A protein and the small-molecule ligand that binds it are described below.
Small molecule (SMILES): Nc1ncnc2c1ncn2[C@@H]1O[C@H](CO[P](=O)(O)O[P](=O)(O)NP(=O)(O)O)[C@@H](O)[C@H]1O

Sequence of chain 1.A:
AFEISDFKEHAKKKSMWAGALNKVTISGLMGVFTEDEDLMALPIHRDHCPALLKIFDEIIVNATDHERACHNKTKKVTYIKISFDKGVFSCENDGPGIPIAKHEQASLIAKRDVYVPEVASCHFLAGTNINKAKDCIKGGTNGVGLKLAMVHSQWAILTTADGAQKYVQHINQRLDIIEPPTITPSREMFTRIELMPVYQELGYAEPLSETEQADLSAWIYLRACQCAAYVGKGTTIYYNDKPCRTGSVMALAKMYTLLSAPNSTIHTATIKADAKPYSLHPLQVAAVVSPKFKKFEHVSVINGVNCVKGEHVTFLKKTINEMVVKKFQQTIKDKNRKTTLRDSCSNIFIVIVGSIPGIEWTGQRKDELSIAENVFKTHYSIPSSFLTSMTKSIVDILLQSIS

Binding-site contacts:
Ligand atom C2 contacts residue HIS68 of chain 1.A at 3.4 Å.
Ligand atom PG contacts residue ASN144 of chain 1.A at 3.4 Å.
Ligand atom N3B contacts residue THR143 of chain 1.A at 2.9 Å (h-bond).
Ligand atom O1A contacts residue GLY147 of chain 1.A at 3.4 Å (h-bond).
Ligand atom N3B contacts residue GLY142 of chain 1.A at 3.4 Å.
Ligand atom PB contacts residue MG1 of chain 1.B at 3.3 Å.
Ligand atom O1G contacts residue MG1 of chain 1.B at 2.1 Å.
Ligand atom PG contacts residue MG1 of chain 1.B at 3.4 Å.
Ligand atom N1 contacts residue HIS68 of chain 1.A at 3.5 Å.
Ligand atom O1B contacts residue MG1 of chain 1.B at 2.1 Å.
Ligand atom O3' contacts residue THR130 of chain 1.A at 3.0 Å (h-bond).
Ligand atom O1G contacts residue GLU60 of chain 1.A at 3.5 Å (salt-bridge).
Ligand atom PA contacts residue MG1 of chain 1.B at 3.5 Å.
Ligand atom N6 contacts residue ASN95 of chain 1.A at 2.7 Å (h-bond).
Ligand atom O3G contacts residue ASN144 of chain 1.A at 3.4 Å.
Ligand atom O3A contacts residue GLY145 of chain 1.A at 3.1 Å.
Ligand atom O2G contacts residue THR143 of chain 1.A at 2.9 Å (h-bond).
Ligand atom O2' contacts residue PHE4 of chain 2.A at 3.4 Å.
Ligand atom N3B contacts residue ASN144 of chain 1.A at 3.0 Å (h-bond).
Ligand atom O2G contacts residue ASN144 of chain 1.A at 3.0 Å (h-bond).
Ligand atom O3G contacts residue GLY147 of chain 1.A at 2.8 Å (h-bond).
Ligand atom O2A contacts residue LEU148 of chain 1.A at 3.2 Å (h-bond).
Ligand atom N7 contacts residue ASN64 of chain 1.A at 3.4 Å.
Ligand atom O2A contacts residue ASN64 of chain 1.A at 3.0 Å (h-bond).
Ligand atom O1A contacts residue LYS149 of chain 1.A at 2.6 Å (salt-bridge).
Ligand atom O2' contacts residue THR130 of chain 1.A at 2.8 Å (h-bond).
Ligand atom O2B contacts residue ASN131 of chain 1.A at 2.7 Å (h-bond).
Ligand atom O1B contacts residue ASN64 of chain 1.A at 2.7 Å (h-bond).
Ligand atom O2A contacts residue MG1 of chain 1.B at 2.1 Å.
Ligand atom N3B contacts residue GLY145 of chain 1.A at 3.0 Å (h-bond).
Ligand atom O3' contacts residue ASN131 of chain 1.A at 3.5 Å (h-bond).
Ligand atom O1A contacts residue LEU148 of chain 1.A at 3.1 Å (h-bond).
Ligand atom O1A contacts residue GLY145 of chain 1.A at 3.5 Å.
Ligand atom O3' contacts residue GLY129 of chain 1.A at 3.6 Å.
Ligand atom O3G contacts residue VAL146 of chain 1.A at 2.5 Å (h-bond).
Ligand atom O2G contacts residue LYS368 of chain 1.A at 2.8 Å (salt-bridge).
Ligand atom O1A contacts residue VAL146 of chain 1.A at 3.3 Å (h-bond).
Ligand atom C5' contacts residue ALA122 of chain 1.A at 3.5 Å (hydrophobic).
Ligand atom O4' contacts residue ALA122 of chain 1.A at 3.4 Å.
Ligand atom O3G contacts residue GLY145 of chain 1.A at 3.1 Å (h-bond).

Sequence of chain 2.A:
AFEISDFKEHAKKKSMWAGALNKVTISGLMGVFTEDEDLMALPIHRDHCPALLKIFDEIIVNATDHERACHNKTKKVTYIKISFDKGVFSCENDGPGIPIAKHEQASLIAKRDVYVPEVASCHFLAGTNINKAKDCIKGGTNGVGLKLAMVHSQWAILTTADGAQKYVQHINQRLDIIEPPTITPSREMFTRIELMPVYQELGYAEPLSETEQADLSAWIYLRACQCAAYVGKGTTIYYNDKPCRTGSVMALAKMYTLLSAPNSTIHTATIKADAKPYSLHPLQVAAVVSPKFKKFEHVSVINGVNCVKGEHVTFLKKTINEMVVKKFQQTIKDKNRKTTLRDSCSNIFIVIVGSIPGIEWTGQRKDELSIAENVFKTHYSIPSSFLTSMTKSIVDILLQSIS